Sequence of chain 1.C:
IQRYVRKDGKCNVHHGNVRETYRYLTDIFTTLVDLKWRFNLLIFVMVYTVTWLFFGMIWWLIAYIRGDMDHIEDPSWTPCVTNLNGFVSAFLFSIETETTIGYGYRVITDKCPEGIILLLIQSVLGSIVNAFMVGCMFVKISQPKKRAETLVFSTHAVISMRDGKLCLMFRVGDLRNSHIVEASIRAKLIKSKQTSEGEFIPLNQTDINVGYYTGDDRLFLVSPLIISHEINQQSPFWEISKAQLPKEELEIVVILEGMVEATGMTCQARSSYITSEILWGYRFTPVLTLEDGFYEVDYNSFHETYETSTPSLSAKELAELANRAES

A protein and the small-molecule ligand that binds it are described below.
Small molecule (SMILES): CCCCCCCC(=O)OC[C@H](COP(=O)(O)O[C@@H]1[C@H](O)[C@H](O)[C@@H](OP(=O)(O)O)[C@H](OP(=O)(O)O)[C@H]1O)OC(=O)CCCCCCC

Binding-site contacts:
Ligand atom O12 contacts residue LYS41 of chain 1.C at 2.8 Å (salt-bridge).
Ligand atom O51 contacts residue GLN148 of chain 1.C at 3.4 Å (h-bond).
Ligand atom P1 contacts residue TRP42 of chain 1.C at 3.8 Å.
Ligand atom P5 contacts residue LYS150 of chain 1.C at 3.9 Å.
Ligand atom O43 contacts residue LYS15 of chain 1.C at 2.8 Å (salt-bridge).
Ligand atom O52 contacts residue GLN148 of chain 1.C at 3.6 Å (h-bond).
Ligand atom O4 contacts residue LYS150 of chain 1.C at 3.9 Å.
Ligand atom O13 contacts residue ARG43 of chain 1.C at 3.8 Å.
Ligand atom C1C contacts residue ARG43 of chain 1.C at 3.2 Å.
Ligand atom O13 contacts residue TRP42 of chain 1.C at 2.8 Å (h-bond).
Ligand atom O3C contacts residue LYS41 of chain 1.C at 3.4 Å.
Ligand atom C1C contacts residue LYS41 of chain 1.C at 3.2 Å.
Ligand atom P4 contacts residue LYS15 of chain 1.C at 3.2 Å.
Ligand atom O52 contacts residue LYS151 of chain 1.C at 3.0 Å (salt-bridge).
Ligand atom O52 contacts residue TRP42 of chain 1.C at 3.6 Å.
Ligand atom P5 contacts residue LYS151 of chain 1.C at 3.2 Å.
Ligand atom O5 contacts residue LYS151 of chain 1.C at 3.9 Å.
Ligand atom O41 contacts residue LYS15 of chain 1.C at 2.5 Å (salt-bridge).
Ligand atom C5 contacts residue LYS151 of chain 1.C at 3.5 Å.
Ligand atom O53 contacts residue LYS145 of chain 1.C at 2.9 Å (salt-bridge).
Ligand atom O2 contacts residue LYS41 of chain 1.C at 3.3 Å (salt-bridge).
Ligand atom O53 contacts residue GLN148 of chain 1.C at 3.7 Å.
Ligand atom C1C contacts residue TRP42 of chain 1.C at 3.1 Å (hydrophobic).
Ligand atom O13 contacts residue LYS41 of chain 1.C at 3.8 Å.
Ligand atom O3C contacts residue ARG43 of chain 1.C at 3.5 Å.
Ligand atom O51 contacts residue LYS151 of chain 1.C at 2.6 Å (salt-bridge).
Ligand atom O11 contacts residue TRP42 of chain 1.C at 3.5 Å (h-bond).
Ligand atom O52 contacts residue LYS145 of chain 1.C at 3.8 Å.
Ligand atom C2C contacts residue LYS41 of chain 1.C at 3.7 Å.
Ligand atom O53 contacts residue LEU40 of chain 1.C at 3.9 Å.
Ligand atom P1 contacts residue LYS41 of chain 1.C at 3.5 Å.
Ligand atom C4A contacts residue TRP42 of chain 1.C at 3.4 Å (hydrophobic).
Ligand atom C3A contacts residue TRP42 of chain 1.C at 3.4 Å (hydrophobic).
Ligand atom O11 contacts residue LYS41 of chain 1.C at 3.2 Å.
Ligand atom O6 contacts residue TRP42 of chain 1.C at 3.2 Å.
Ligand atom C3C contacts residue ARG43 of chain 1.C at 3.9 Å.
Ligand atom O1 contacts residue TRP42 of chain 1.C at 3.7 Å.
Ligand atom O51 contacts residue LYS150 of chain 1.C at 2.7 Å (salt-bridge).
Ligand atom O5 contacts residue LYS150 of chain 1.C at 3.9 Å.
Ligand atom P5 contacts residue GLN148 of chain 1.C at 3.7 Å.